Sequence of chain 1.B:
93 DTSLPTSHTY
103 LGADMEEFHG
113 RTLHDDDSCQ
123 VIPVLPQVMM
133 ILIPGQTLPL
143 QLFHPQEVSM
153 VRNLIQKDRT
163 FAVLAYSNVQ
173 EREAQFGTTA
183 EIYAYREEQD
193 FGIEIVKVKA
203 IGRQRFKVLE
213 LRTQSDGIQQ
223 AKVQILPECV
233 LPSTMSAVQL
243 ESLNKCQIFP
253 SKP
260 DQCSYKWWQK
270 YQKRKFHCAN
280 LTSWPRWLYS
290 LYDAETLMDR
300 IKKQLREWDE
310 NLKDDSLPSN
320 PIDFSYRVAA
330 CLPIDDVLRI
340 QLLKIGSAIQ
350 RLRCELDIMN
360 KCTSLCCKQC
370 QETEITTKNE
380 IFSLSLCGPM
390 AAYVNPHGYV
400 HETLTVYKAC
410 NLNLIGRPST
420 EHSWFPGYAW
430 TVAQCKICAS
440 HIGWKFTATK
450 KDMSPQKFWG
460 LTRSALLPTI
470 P

Binding-site contacts:
Ligand atom N6 contacts residue PHE423 of chain 1.C at 3.6 Å.
Ligand atom C13 contacts residue ASN394 of chain 1.B at 3.7 Å.
Ligand atom C19 contacts residue TRP423 of chain 1.B at 3.1 Å (hydrophobic).
Ligand atom O1 contacts residue HIS421 of chain 1.B at 3.6 Å (h-bond).
Ligand atom C12 contacts residue CYS424 of chain 1.C at 3.4 Å (hydrophobic).
Ligand atom C14 contacts residue PRO395 of chain 1.B at 3.6 Å (hydrophobic).
Ligand atom N20 contacts residue HIS421 of chain 1.B at 2.9 Å (h-bond).
Ligand atom C15 contacts residue ASN394 of chain 1.B at 3.5 Å.
Ligand atom O16 contacts residue GLY428 of chain 1.C at 3.7 Å.
Ligand atom C10 contacts residue PHE423 of chain 1.C at 3.3 Å (hydrophobic).
Ligand atom O24 contacts residue TRP423 of chain 1.B at 3.1 Å (h-bond).
Ligand atom O25 contacts residue ASN394 of chain 1.B at 3.2 Å.
Ligand atom C21 contacts residue TRP423 of chain 1.B at 3.4 Å (hydrophobic).
Ligand atom O25 contacts residue TRP423 of chain 1.B at 3.1 Å (h-bond).
Ligand atom O16 contacts residue ILE426 of chain 1.C at 2.7 Å (h-bond).
Ligand atom O24 contacts residue PHE445 of chain 1.B at 3.2 Å.
Ligand atom O9 contacts residue PHE423 of chain 1.C at 3.0 Å.
Ligand atom C8 contacts residue PHE423 of chain 1.C at 3.4 Å (hydrophobic).
Ligand atom C2 contacts residue PRO395 of chain 1.B at 3.5 Å (hydrophobic).
Ligand atom O25 contacts residue HIS421 of chain 1.B at 3.6 Å (h-bond).
Ligand atom C4 contacts residue PRO395 of chain 1.B at 3.4 Å (hydrophobic).
Ligand atom O16 contacts residue ASN394 of chain 1.B at 3.4 Å (h-bond).
Ligand atom C14 contacts residue GLY428 of chain 1.C at 3.7 Å.
Ligand atom C11 contacts residue GLU420 of chain 1.B at 3.5 Å.
Ligand atom O25 contacts residue PRO395 of chain 1.B at 3.6 Å.
Ligand atom C18 contacts residue TRP423 of chain 1.B at 3.6 Å (hydrophobic).
Ligand atom C4 contacts residue GLU420 of chain 1.B at 3.6 Å.
Ligand atom C23 contacts residue TRP443 of chain 1.B at 3.3 Å (hydrophobic).
Ligand atom C13 contacts residue GLY428 of chain 1.C at 3.3 Å.
Ligand atom O1 contacts residue TRP429 of chain 1.B at 3.6 Å (h-bond).
Ligand atom C22 contacts residue TRP429 of chain 1.B at 3.2 Å (hydrophobic).
Ligand atom C3 contacts residue PRO395 of chain 1.B at 3.3 Å (hydrophobic).
Ligand atom N17 contacts residue ASN394 of chain 1.B at 3.7 Å.
Ligand atom C11 contacts residue PHE423 of chain 1.C at 3.3 Å (hydrophobic).
Ligand atom C15 contacts residue CYS427 of chain 1.C at 3.6 Å (hydrophobic).
Ligand atom C13 contacts residue CYS424 of chain 1.C at 3.3 Å (hydrophobic).
Ligand atom O1 contacts residue GLU420 of chain 1.B at 3.3 Å (salt-bridge).
Ligand atom O16 contacts residue CYS427 of chain 1.C at 3.2 Å.
Ligand atom N20 contacts residue TRP423 of chain 1.B at 3.1 Å.
Ligand atom C19 contacts residue HIS421 of chain 1.B at 3.6 Å.

Sequence of chain 1.C:
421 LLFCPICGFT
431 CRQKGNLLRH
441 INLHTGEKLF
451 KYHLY

The small molecule below binds the protein below.
Small molecule (SMILES): O=C1CC[C@H](N2C(=O)c3ccc(N4CCOCC4)cc3C2=O)C(=O)N1